Binding-site contacts:
Ligand atom C05 contacts residue LEU52 of chain 1.A at 4.2 Å (hydrophobic).
Ligand atom C01 contacts residue VAL45 of chain 1.A at 4.0 Å (hydrophobic).
Ligand atom C15 contacts residue MET107 of chain 1.A at 3.4 Å (hydrophobic).
Ligand atom C07 contacts residue LEU50 of chain 1.A at 4.0 Å (hydrophobic).
Ligand atom O20 contacts residue ILE104 of chain 1.A at 4.2 Å.
Ligand atom C09 contacts residue LEU50 of chain 1.A at 3.5 Å (hydrophobic).
Ligand atom C07 contacts residue LEU52 of chain 1.A at 4.0 Å (hydrophobic).
Ligand atom O20 contacts residue TYR97 of chain 1.A at 4.3 Å.
Ligand atom O11 contacts residue TRP39 of chain 1.A at 3.7 Å.
Ligand atom O11 contacts residue LEU50 of chain 1.A at 4.0 Å.
Ligand atom C14 contacts residue ILE104 of chain 1.A at 4.3 Å (hydrophobic).
Ligand atom C18 contacts residue PRO40 of chain 1.A at 4.2 Å (hydrophobic).
Ligand atom C17 contacts residue LEU50 of chain 1.A at 3.6 Å (hydrophobic).
Ligand atom C05 contacts residue VAL45 of chain 1.A at 4.1 Å (hydrophobic).
Ligand atom C05 contacts residue LEU50 of chain 1.A at 3.9 Å (hydrophobic).
Ligand atom O20 contacts residue TYR55 of chain 1.A at 4.1 Å.
Ligand atom C01 contacts residue PRO40 of chain 1.A at 4.0 Å (hydrophobic).
Ligand atom C06 contacts residue LEU50 of chain 1.A at 3.5 Å (hydrophobic).
Ligand atom C08 contacts residue LEU50 of chain 1.A at 4.0 Å (hydrophobic).
Ligand atom C19 contacts residue ILE104 of chain 1.A at 4.3 Å (hydrophobic).
Ligand atom C03 contacts residue ASN98 of chain 1.A at 3.9 Å.
Ligand atom N02 contacts residue ILE104 of chain 1.A at 4.0 Å.
Ligand atom O20 contacts residue ASN98 of chain 1.A at 2.9 Å (h-bond).
Ligand atom N02 contacts residue VAL45 of chain 1.A at 3.8 Å.
Ligand atom C19 contacts residue VAL45 of chain 1.A at 3.7 Å (hydrophobic).
Ligand atom S10 contacts residue LEU50 of chain 1.A at 4.0 Å.
Ligand atom C01 contacts residue PHE41 of chain 1.A at 3.4 Å (hydrophobic).
Ligand atom C15 contacts residue ASP103 of chain 1.A at 3.6 Å.
Ligand atom C18 contacts residue LEU50 of chain 1.A at 3.5 Å (hydrophobic).
Ligand atom C04 contacts residue ASN98 of chain 1.A at 4.4 Å.
Ligand atom C03 contacts residue ILE104 of chain 1.A at 3.9 Å (hydrophobic).
Ligand atom O20 contacts residue CYS94 of chain 1.A at 4.0 Å.
Ligand atom C19 contacts residue PRO40 of chain 1.A at 3.9 Å (hydrophobic).
Ligand atom C04 contacts residue ILE104 of chain 1.A at 4.3 Å (hydrophobic).
Ligand atom C13 contacts residue TRP39 of chain 1.A at 3.7 Å (hydrophobic).
Ligand atom C15 contacts residue ILE104 of chain 1.A at 4.0 Å (hydrophobic).
Ligand atom C03 contacts residue VAL45 of chain 1.A at 4.3 Å (hydrophobic).
Ligand atom C04 contacts residue LEU52 of chain 1.A at 4.2 Å (hydrophobic).
Ligand atom O16 contacts residue LEU50 of chain 1.A at 3.8 Å.
Ligand atom C14 contacts residue ASP103 of chain 1.A at 4.3 Å.

A small-molecule ligand and the protein it binds are described below.
Small molecule (SMILES): CCCNS(=O)(=O)c1ccc([C@H]2CC(=O)N(C)C2)cc1

Sequence of chain 1.A:
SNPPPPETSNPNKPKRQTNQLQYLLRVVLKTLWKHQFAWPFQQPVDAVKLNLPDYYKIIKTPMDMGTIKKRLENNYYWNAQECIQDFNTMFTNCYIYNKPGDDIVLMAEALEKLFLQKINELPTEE